This protein binds this small molecule.
Small molecule (SMILES): COc1cc(N=Nc2ccccc2C(=O)O)cc(OC)c1O

Binding-site contacts:
Ligand atom O3' contacts residue TRP67 of chain 2.B at 3.5 Å.
Ligand atom N1' contacts residue TRP108 of chain 1.A at 3.2 Å.
Ligand atom CHZ contacts residue SER76 of chain 2.B at 2.3 Å.
Ligand atom OXT contacts residue SER15 of chain 2.B at 3.5 Å (h-bond).
Ligand atom C6 contacts residue THR78 of chain 2.B at 3.7 Å.
Ligand atom C contacts residue SER33 of chain 2.B at 3.3 Å.
Ligand atom CHX contacts residue TYR42 of chain 2.B at 3.8 Å (hydrophobic).
Ligand atom OXT contacts residue VAL35 of chain 2.B at 3.5 Å.
Ligand atom C6' contacts residue TRP108 of chain 1.A at 3.4 Å (hydrophobic).
Ligand atom C3' contacts residue TRP67 of chain 2.B at 3.8 Å (hydrophobic).
Ligand atom O3' contacts residue ASN37 of chain 2.B at 3.4 Å (h-bond).
Ligand atom C4 contacts residue ASP116 of chain 2.B at 3.5 Å.
Ligand atom OXT contacts residue SER33 of chain 2.B at 1.9 Å (h-bond).
Ligand atom C4 contacts residue TRP96 of chain 2.B at 3.0 Å (hydrophobic).
Ligand atom C3 contacts residue ASP116 of chain 2.B at 3.1 Å.
Ligand atom CHX contacts residue ASN37 of chain 2.B at 2.4 Å.
Ligand atom O contacts residue TYR31 of chain 2.B at 2.5 Å (h-bond).
Ligand atom C contacts residue TYR31 of chain 2.B at 3.5 Å (hydrophobic).
Ligand atom CHZ contacts residue ALA74 of chain 2.B at 3.7 Å (hydrophobic).
Ligand atom CHX contacts residue ALA74 of chain 2.B at 3.4 Å (hydrophobic).
Ligand atom N1 contacts residue SER33 of chain 2.B at 3.5 Å (h-bond).
Ligand atom O4' contacts residue ASN37 of chain 2.B at 3.3 Å (h-bond).
Ligand atom O5' contacts residue SER76 of chain 2.B at 3.6 Å (h-bond).
Ligand atom C5 contacts residue THR78 of chain 2.B at 3.5 Å.
Ligand atom N1 contacts residue TRP67 of chain 2.B at 3.8 Å.
Ligand atom C contacts residue SER15 of chain 2.B at 3.5 Å.
Ligand atom C5 contacts residue TRP96 of chain 2.B at 3.2 Å (hydrophobic).
Ligand atom C4' contacts residue ALA74 of chain 2.B at 3.8 Å (hydrophobic).
Ligand atom CHX contacts residue ALA38 of chain 2.B at 3.1 Å (hydrophobic).
Ligand atom O4' contacts residue ALA74 of chain 2.B at 2.4 Å.
Ligand atom C3' contacts residue ALA38 of chain 2.B at 3.8 Å (hydrophobic).
Ligand atom CHX contacts residue TRP67 of chain 2.B at 3.4 Å (hydrophobic).
Ligand atom O contacts residue ASN11 of chain 2.B at 3.1 Å (h-bond).
Ligand atom C2' contacts residue VAL35 of chain 2.B at 3.5 Å (hydrophobic).
Ligand atom C1' contacts residue TRP108 of chain 1.A at 3.6 Å (hydrophobic).
Ligand atom O contacts residue SER15 of chain 2.B at 2.8 Å (h-bond).
Ligand atom C4 contacts residue TRP80 of chain 2.B at 3.6 Å (hydrophobic).
Ligand atom O3' contacts residue ALA38 of chain 2.B at 2.5 Å.
Ligand atom C4' contacts residue ASN37 of chain 2.B at 3.8 Å.
Ligand atom C3 contacts residue TRP80 of chain 2.B at 3.4 Å (hydrophobic).

Sequence of chain 1.A:
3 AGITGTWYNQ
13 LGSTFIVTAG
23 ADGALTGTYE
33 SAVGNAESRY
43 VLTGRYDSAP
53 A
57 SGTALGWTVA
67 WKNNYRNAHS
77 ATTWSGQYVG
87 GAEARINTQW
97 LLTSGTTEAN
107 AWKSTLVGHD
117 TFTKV

Sequence of chain 2.B:
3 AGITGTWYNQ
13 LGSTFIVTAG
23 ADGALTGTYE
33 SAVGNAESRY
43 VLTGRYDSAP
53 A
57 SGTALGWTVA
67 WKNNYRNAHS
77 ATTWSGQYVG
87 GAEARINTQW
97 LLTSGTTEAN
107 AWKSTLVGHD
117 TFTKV